The protein below binds the small molecule below.
Small molecule (SMILES): C/C=C(C)/C=C/C=C[C@H](OC)[C@@H](C)[C@@H](OC)[C@@H](C)CCc1oc2c(O)c(OC)cc(OC)c2c(=O)c1C

Sequence of chain 1.P:
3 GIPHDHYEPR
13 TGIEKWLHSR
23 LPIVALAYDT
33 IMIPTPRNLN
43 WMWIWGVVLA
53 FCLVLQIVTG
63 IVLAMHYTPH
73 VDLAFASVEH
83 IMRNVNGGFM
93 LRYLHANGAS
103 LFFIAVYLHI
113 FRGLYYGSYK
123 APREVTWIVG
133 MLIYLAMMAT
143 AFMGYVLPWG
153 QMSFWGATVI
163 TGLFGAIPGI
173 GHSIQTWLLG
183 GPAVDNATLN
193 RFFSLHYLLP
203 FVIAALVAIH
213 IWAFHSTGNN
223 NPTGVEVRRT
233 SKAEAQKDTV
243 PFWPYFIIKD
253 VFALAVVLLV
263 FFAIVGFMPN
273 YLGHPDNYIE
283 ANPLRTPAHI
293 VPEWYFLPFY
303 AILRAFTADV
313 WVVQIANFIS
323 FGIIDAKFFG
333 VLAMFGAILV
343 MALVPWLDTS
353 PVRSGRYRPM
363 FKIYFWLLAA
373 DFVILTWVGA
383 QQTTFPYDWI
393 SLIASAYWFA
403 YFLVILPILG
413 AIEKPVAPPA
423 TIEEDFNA

Sequence of chain 1.O:
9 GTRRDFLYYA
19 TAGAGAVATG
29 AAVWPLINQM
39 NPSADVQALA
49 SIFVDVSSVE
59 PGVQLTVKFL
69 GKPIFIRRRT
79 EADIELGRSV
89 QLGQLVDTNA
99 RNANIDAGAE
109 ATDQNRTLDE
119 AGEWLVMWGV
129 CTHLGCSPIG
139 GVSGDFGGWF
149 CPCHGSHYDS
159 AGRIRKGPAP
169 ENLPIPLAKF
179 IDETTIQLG

Binding-site contacts:
Ligand atom C4 contacts residue VAL161 of chain 1.P at 3.6 Å (hydrophobic).
Ligand atom C7 contacts residue GLY158 of chain 1.P at 3.8 Å.
Ligand atom C8 contacts residue ILE162 of chain 1.P at 3.6 Å (hydrophobic).
Ligand atom C4 contacts residue TYR302 of chain 1.P at 3.6 Å (hydrophobic).
Ligand atom O8 contacts residue PHE298 of chain 1.P at 3.6 Å.
Ligand atom O7 contacts residue GLY158 of chain 1.P at 3.6 Å.
Ligand atom O4 contacts residue HIS152 of chain 1.O at 2.8 Å (h-bond).
Ligand atom C8 contacts residue PRO294 of chain 1.P at 3.6 Å (hydrophobic).
Ligand atom C5 contacts residue PRO294 of chain 1.P at 3.8 Å (hydrophobic).
Ligand atom C21 contacts residue MET145 of chain 1.P at 3.6 Å (hydrophobic).
Ligand atom C17 contacts residue ILE162 of chain 1.P at 3.7 Å (hydrophobic).
Ligand atom C15 contacts residue ILE162 of chain 1.P at 3.6 Å (hydrophobic).
Ligand atom C7M contacts residue ILE292 of chain 1.P at 3.5 Å (hydrophobic).
Ligand atom C23 contacts residue MET336 of chain 1.P at 3.7 Å (hydrophobic).
Ligand atom C5 contacts residue VAL161 of chain 1.P at 3.8 Å (hydrophobic).
Ligand atom C20 contacts residue MET145 of chain 1.P at 3.7 Å (hydrophobic).
Ligand atom C8A contacts residue PRO294 of chain 1.P at 3.5 Å (hydrophobic).
Ligand atom C4A contacts residue PRO294 of chain 1.P at 3.6 Å (hydrophobic).
Ligand atom O4 contacts residue VAL161 of chain 1.P at 3.2 Å.
Ligand atom C6 contacts residue PRO294 of chain 1.P at 3.8 Å (hydrophobic).
Ligand atom C5M contacts residue CYS151 of chain 1.O at 3.6 Å (hydrophobic).
Ligand atom C8 contacts residue GLU295 of chain 1.P at 3.8 Å.
Ligand atom C7M contacts residue VAL293 of chain 1.P at 3.8 Å (hydrophobic).
Ligand atom C8A contacts residue ILE162 of chain 1.P at 3.4 Å (hydrophobic).
Ligand atom O1 contacts residue ILE162 of chain 1.P at 3.5 Å.
Ligand atom C5M contacts residue HIS152 of chain 1.O at 3.8 Å.
Ligand atom O5 contacts residue VAL161 of chain 1.P at 3.4 Å.
Ligand atom O5 contacts residue HIS152 of chain 1.O at 3.5 Å (h-bond).
Ligand atom C22 contacts residue PHE298 of chain 1.P at 3.8 Å (hydrophobic).
Ligand atom C24 contacts residue PHE298 of chain 1.P at 3.6 Å (hydrophobic).
Ligand atom O4 contacts residue TYR302 of chain 1.P at 3.5 Å.
Ligand atom C26 contacts residue LEU180 of chain 1.P at 3.6 Å (hydrophobic).
Ligand atom C7 contacts residue PRO294 of chain 1.P at 3.8 Å (hydrophobic).
Ligand atom C3M contacts residue MET336 of chain 1.P at 3.8 Å (hydrophobic).
Ligand atom O7 contacts residue GLU295 of chain 1.P at 3.3 Å (salt-bridge).
Ligand atom C23 contacts residue PHE337 of chain 1.P at 3.5 Å (hydrophobic).
Ligand atom C24 contacts residue MET140 of chain 1.P at 3.7 Å (hydrophobic).
Ligand atom O12 contacts residue MET336 of chain 1.P at 3.7 Å.
Ligand atom O8 contacts residue GLU295 of chain 1.P at 2.8 Å (salt-bridge).
Ligand atom C5M contacts residue TYR302 of chain 1.P at 3.6 Å (hydrophobic).